Binding-site contacts:
Ligand atom O1 contacts residue HIS146 of chain 1.A at 3.1 Å (h-bond).
Ligand atom O2 contacts residue ZN1 of chain 1.B at 2.1 Å.
Ligand atom P contacts residue GLU143 of chain 1.A at 3.7 Å.
Ligand atom P contacts residue ALA113 of chain 1.A at 3.6 Å.
Ligand atom O3 contacts residue HIS146 of chain 1.A at 3.7 Å.
Ligand atom C16 contacts residue TRP115 of chain 1.A at 3.4 Å (hydrophobic).
Ligand atom O1 contacts residue HIS142 of chain 1.A at 3.3 Å.
Ligand atom C16 contacts residue HIS146 of chain 1.A at 3.6 Å.
Ligand atom O2 contacts residue HIS142 of chain 1.A at 3.4 Å (h-bond).
Ligand atom O2 contacts residue GLU166 of chain 1.A at 2.9 Å (salt-bridge).
Ligand atom C22 contacts residue TRP115 of chain 1.A at 3.6 Å (hydrophobic).
Ligand atom O6 contacts residue ASN112 of chain 1.A at 3.0 Å (h-bond).
Ligand atom O4 contacts residue TYR157 of chain 1.A at 3.7 Å.
Ligand atom N1 contacts residue ALA113 of chain 1.A at 2.9 Å (h-bond).
Ligand atom O contacts residue ARG203 of chain 1.A at 2.8 Å (salt-bridge).
Ligand atom O5 contacts residue HIS231 of chain 1.A at 3.5 Å (h-bond).
Ligand atom O6 contacts residue HIS231 of chain 1.A at 3.5 Å.
Ligand atom P contacts residue ZN1 of chain 1.B at 2.7 Å.
Ligand atom N1 contacts residue ASN112 of chain 1.A at 3.1 Å (h-bond).
Ligand atom N contacts residue HIS231 of chain 1.A at 3.6 Å (h-bond).
Ligand atom C4 contacts residue HIS231 of chain 1.A at 3.5 Å.
Ligand atom O3 contacts residue TRP115 of chain 1.A at 2.9 Å (h-bond).
Ligand atom C23 contacts residue HIS231 of chain 1.A at 3.5 Å.
Ligand atom O1 contacts residue GLU143 of chain 1.A at 2.5 Å (salt-bridge).
Ligand atom C2 contacts residue ASN111 of chain 1.A at 3.7 Å.
Ligand atom C6 contacts residue GLU143 of chain 1.A at 3.5 Å.
Ligand atom N2 contacts residue TYR157 of chain 1.A at 3.1 Å (h-bond).
Ligand atom C18 contacts residue TYR157 of chain 1.A at 3.3 Å (hydrophobic).
Ligand atom O3 contacts residue GLU143 of chain 1.A at 3.6 Å (salt-bridge).
Ligand atom C2 contacts residue ASN112 of chain 1.A at 3.3 Å.
Ligand atom C7 contacts residue ALA113 of chain 1.A at 3.4 Å (hydrophobic).
Ligand atom C19 contacts residue ASN165 of chain 1.A at 3.6 Å.
Ligand atom N contacts residue ASN112 of chain 1.A at 3.3 Å (h-bond).
Ligand atom O2 contacts residue TYR157 of chain 1.A at 3.3 Å (h-bond).
Ligand atom O2 contacts residue HIS231 of chain 1.A at 2.7 Å (h-bond).
Ligand atom C11 contacts residue TYR110 of chain 1.A at 3.5 Å (hydrophobic).
Ligand atom C19 contacts residue TYR157 of chain 1.A at 3.5 Å (hydrophobic).
Ligand atom N1 contacts residue GLU143 of chain 1.A at 3.4 Å (salt-bridge).
Ligand atom O3 contacts residue PHE114 of chain 1.A at 3.1 Å.
Ligand atom O1 contacts residue ZN1 of chain 1.B at 2.5 Å.

A protein and the small-molecule ligand that binds it are described below.
Small molecule (SMILES): CC(C)C[C@H](NC(=O)CNP(=O)(O)[C@H](Cc1ccccc1)NC(=O)OCc1ccccc1)C(=O)O

Sequence of chain 1.A:
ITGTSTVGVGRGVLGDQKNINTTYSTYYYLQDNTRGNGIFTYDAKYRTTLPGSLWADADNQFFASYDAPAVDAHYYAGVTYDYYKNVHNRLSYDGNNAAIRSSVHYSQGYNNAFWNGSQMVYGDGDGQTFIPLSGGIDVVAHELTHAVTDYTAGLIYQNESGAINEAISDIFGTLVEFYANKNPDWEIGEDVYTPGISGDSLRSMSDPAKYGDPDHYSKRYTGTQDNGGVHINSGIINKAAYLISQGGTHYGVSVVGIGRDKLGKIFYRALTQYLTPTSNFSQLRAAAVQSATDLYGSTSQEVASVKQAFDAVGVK